The protein below binds the small molecule below.
Small molecule (SMILES): O=C(Nc1cncc2ccccc12)[C@@H]1CCN(Cc2nnc[nH]2)c2ccc(Cl)cc21

Sequence of chain 1.B:
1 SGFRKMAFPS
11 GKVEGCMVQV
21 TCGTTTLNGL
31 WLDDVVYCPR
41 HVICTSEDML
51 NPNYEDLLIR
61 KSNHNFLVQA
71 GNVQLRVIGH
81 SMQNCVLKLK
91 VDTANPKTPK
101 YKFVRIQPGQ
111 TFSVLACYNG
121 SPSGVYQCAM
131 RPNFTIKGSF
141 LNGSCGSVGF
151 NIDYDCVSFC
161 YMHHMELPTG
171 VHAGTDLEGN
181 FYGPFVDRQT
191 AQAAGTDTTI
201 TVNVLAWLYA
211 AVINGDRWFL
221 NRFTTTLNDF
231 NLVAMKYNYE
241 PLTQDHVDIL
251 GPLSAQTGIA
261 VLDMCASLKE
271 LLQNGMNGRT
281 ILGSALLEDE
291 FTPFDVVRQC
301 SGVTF

Binding-site contacts:
Ligand atom C11 contacts residue CYS145 of chain 1.B at 3.8 Å (hydrophobic).
Ligand atom CL contacts residue MET49 of chain 1.B at 3.8 Å.
Ligand atom C21 contacts residue HIS164 of chain 1.B at 3.4 Å.
Ligand atom C1 contacts residue ARG188 of chain 1.B at 3.9 Å.
Ligand atom CL contacts residue ASP187 of chain 1.B at 3.5 Å.
Ligand atom C16 contacts residue ASN142 of chain 1.B at 3.9 Å.
Ligand atom N5 contacts residue HIS163 of chain 1.B at 2.7 Å (h-bond).
Ligand atom C12 contacts residue HIS163 of chain 1.B at 2.9 Å.
Ligand atom C14 contacts residue LEU141 of chain 1.B at 3.9 Å (hydrophobic).
Ligand atom N4 contacts residue CYS145 of chain 1.B at 3.3 Å (h-bond).
Ligand atom C1 contacts residue MET49 of chain 1.B at 3.4 Å (hydrophobic).
Ligand atom CL contacts residue MET165 of chain 1.B at 3.7 Å.
Ligand atom C13 contacts residue PHE140 of chain 1.B at 3.3 Å (hydrophobic).
Ligand atom C13 contacts residue GLU166 of chain 1.B at 3.5 Å.
Ligand atom C14 contacts residue GLU166 of chain 1.B at 3.7 Å.
Ligand atom N5 contacts residue PHE140 of chain 1.B at 3.5 Å.
Ligand atom C4 contacts residue GLN189 of chain 1.B at 3.4 Å.
Ligand atom N2 contacts residue SER46 of chain 1.B at 3.5 Å (h-bond).
Ligand atom C6 contacts residue SER46 of chain 1.B at 3.4 Å.
Ligand atom C15 contacts residue ASN142 of chain 1.B at 3.8 Å.
Ligand atom C6 contacts residue MET49 of chain 1.B at 3.6 Å (hydrophobic).
Ligand atom C18 contacts residue ASN142 of chain 1.B at 3.6 Å.
Ligand atom C13 contacts residue HIS163 of chain 1.B at 3.9 Å.
Ligand atom CL contacts residue HIS41 of chain 1.B at 3.5 Å.
Ligand atom O contacts residue GLU166 of chain 1.B at 3.6 Å.
Ligand atom C15 contacts residue GLU166 of chain 1.B at 3.5 Å.
Ligand atom C12 contacts residue SER144 of chain 1.B at 3.6 Å.
Ligand atom N5 contacts residue SER144 of chain 1.B at 3.3 Å (h-bond).
Ligand atom C contacts residue MET165 of chain 1.B at 3.6 Å (hydrophobic).
Ligand atom N1 contacts residue MET49 of chain 1.B at 3.9 Å.
Ligand atom C contacts residue MET49 of chain 1.B at 3.6 Å (hydrophobic).
Ligand atom C21 contacts residue MET165 of chain 1.B at 3.6 Å (hydrophobic).
Ligand atom N3 contacts residue GLN189 of chain 1.B at 3.3 Å.
Ligand atom C13 contacts residue LEU141 of chain 1.B at 3.8 Å (hydrophobic).
Ligand atom C15 contacts residue PHE140 of chain 1.B at 3.8 Å (hydrophobic).
Ligand atom C5 contacts residue GLN189 of chain 1.B at 3.9 Å.
Ligand atom C13 contacts residue HIS172 of chain 1.B at 3.9 Å.
Ligand atom C21 contacts residue HIS41 of chain 1.B at 3.8 Å.
Ligand atom C15 contacts residue LEU141 of chain 1.B at 3.9 Å (hydrophobic).
Ligand atom C12 contacts residue CYS145 of chain 1.B at 3.8 Å (hydrophobic).

Sequence of chain 1.A:
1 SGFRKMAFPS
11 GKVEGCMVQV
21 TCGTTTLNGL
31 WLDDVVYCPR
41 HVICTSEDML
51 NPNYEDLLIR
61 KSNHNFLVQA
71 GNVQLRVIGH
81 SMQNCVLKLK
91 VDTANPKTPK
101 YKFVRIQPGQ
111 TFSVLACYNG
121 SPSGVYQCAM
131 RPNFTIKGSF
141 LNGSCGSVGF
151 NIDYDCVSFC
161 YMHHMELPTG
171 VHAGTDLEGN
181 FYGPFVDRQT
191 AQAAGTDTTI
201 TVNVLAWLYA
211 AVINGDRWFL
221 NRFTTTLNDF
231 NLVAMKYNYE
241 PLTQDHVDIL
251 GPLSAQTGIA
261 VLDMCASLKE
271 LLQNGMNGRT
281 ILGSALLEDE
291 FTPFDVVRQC